Binding-site contacts:
Ligand atom C20 contacts residue THR127 of chain 1.H at 3.8 Å.
Ligand atom C7 contacts residue GLY221 of chain 1.H at 3.6 Å.
Ligand atom C18 contacts residue TYR126 of chain 1.H at 3.9 Å (hydrophobic).
Ligand atom C14 contacts residue ARG173 of chain 1.H at 3.8 Å.
Ligand atom O2B contacts residue HIS219 of chain 1.H at 3.2 Å (h-bond).
Ligand atom PB contacts residue TYR272 of chain 1.H at 3.7 Å.
Ligand atom C20 contacts residue THR49 of chain 1.H at 4.0 Å.
Ligand atom C12 contacts residue ARG173 of chain 1.H at 3.9 Å.
Ligand atom O3A contacts residue ARG263 of chain 1.H at 4.0 Å.
Ligand atom C6 contacts residue GLY221 of chain 1.H at 3.9 Å.
Ligand atom C5 contacts residue GLN212 of chain 1.H at 3.9 Å.
Ligand atom C19 contacts residue PHE53 of chain 1.H at 3.9 Å (hydrophobic).
Ligand atom O3B contacts residue TYR272 of chain 1.H at 2.7 Å (h-bond).
Ligand atom C6 contacts residue HIS219 of chain 1.H at 3.5 Å.
Ligand atom C16 contacts residue TYR126 of chain 1.H at 3.9 Å (hydrophobic).
Ligand atom C19 contacts residue PHE52 of chain 1.H at 3.9 Å (hydrophobic).
Ligand atom O2A contacts residue LYS164 of chain 1.G at 3.8 Å.
Ligand atom O2B contacts residue ARG263 of chain 1.H at 2.8 Å (salt-bridge).
Ligand atom C17 contacts residue TYR126 of chain 1.H at 3.9 Å (hydrophobic).
Ligand atom O1A contacts residue ARG263 of chain 1.H at 3.2 Å (salt-bridge).
Ligand atom O2B contacts residue LYS266 of chain 1.H at 3.3 Å.
Ligand atom C7 contacts residue SER222 of chain 1.H at 4.0 Å.
Ligand atom C12 contacts residue TRP275 of chain 1.H at 3.7 Å (hydrophobic).
Ligand atom C11 contacts residue ARG173 of chain 1.H at 3.5 Å.
Ligand atom O3A contacts residue TYR272 of chain 1.H at 3.5 Å (h-bond).
Ligand atom C19 contacts residue ASN345 of chain 1.H at 3.6 Å.
Ligand atom PB contacts residue ARG263 of chain 1.H at 4.0 Å.
Ligand atom O2B contacts residue TYR272 of chain 1.H at 4.0 Å.
Ligand atom C9 contacts residue TRP275 of chain 1.H at 3.6 Å (hydrophobic).
Ligand atom C12 contacts residue CYS225 of chain 1.H at 3.9 Å (hydrophobic).
Ligand atom C4 contacts residue TYR200 of chain 1.G at 3.6 Å (hydrophobic).
Ligand atom PB contacts residue LYS266 of chain 1.H at 3.7 Å.
Ligand atom O1B contacts residue LYS266 of chain 1.H at 2.9 Å (salt-bridge).
Ligand atom O3A contacts residue HIS219 of chain 1.H at 3.7 Å.
Ligand atom O1A contacts residue LYS164 of chain 1.G at 3.7 Å.
Ligand atom C8 contacts residue GLY221 of chain 1.H at 3.5 Å.
Ligand atom C10 contacts residue TRP275 of chain 1.H at 3.6 Å (hydrophobic).
Ligand atom C10 contacts residue GLY221 of chain 1.H at 3.8 Å.
Ligand atom C15 contacts residue TYR176 of chain 1.H at 4.0 Å (hydrophobic).
Ligand atom C20 contacts residue PHE53 of chain 1.H at 3.6 Å (hydrophobic).

Sequence of chain 1.H:
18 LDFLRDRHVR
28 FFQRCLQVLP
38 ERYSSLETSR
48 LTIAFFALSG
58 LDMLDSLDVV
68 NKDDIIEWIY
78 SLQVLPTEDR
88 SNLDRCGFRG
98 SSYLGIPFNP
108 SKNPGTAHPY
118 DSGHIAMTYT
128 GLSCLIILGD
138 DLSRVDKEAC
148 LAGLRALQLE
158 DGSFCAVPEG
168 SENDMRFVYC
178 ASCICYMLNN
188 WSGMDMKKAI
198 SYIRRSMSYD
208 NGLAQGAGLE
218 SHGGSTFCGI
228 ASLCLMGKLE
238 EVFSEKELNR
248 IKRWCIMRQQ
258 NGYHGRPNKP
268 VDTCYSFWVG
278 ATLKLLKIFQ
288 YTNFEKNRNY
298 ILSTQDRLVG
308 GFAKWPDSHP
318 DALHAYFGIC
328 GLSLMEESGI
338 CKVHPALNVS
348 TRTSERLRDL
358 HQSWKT

Sequence of chain 1.G:
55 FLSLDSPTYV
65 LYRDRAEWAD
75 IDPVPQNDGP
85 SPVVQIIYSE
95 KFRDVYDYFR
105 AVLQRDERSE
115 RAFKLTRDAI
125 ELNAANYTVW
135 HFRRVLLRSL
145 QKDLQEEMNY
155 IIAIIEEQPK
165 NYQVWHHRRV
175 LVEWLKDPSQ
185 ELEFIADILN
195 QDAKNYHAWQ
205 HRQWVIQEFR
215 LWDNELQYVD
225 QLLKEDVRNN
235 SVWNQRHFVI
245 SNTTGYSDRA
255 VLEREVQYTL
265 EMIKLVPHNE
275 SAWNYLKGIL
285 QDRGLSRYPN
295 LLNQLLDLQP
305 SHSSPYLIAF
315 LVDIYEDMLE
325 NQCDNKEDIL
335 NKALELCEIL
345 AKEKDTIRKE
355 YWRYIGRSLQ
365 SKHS

A small-molecule ligand and the protein it binds are described below.
Small molecule (SMILES): CC(C)=CCC/C(C)=C/CC/C(C)=C/CC/C(C)=C/CO[P](=O)(O)OP(=O)(O)O